Sequence of chain 1.A:
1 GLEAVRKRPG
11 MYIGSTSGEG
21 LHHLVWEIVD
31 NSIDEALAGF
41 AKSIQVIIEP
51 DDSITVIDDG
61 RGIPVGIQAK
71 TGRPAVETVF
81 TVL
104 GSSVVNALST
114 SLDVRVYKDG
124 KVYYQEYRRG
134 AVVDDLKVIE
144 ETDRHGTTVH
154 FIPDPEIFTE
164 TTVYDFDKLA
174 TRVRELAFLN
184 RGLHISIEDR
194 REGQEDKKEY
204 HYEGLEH

Binding-site contacts:
Ligand atom C32 contacts residue VAL56 of chain 1.A at 3.4 Å (hydrophobic).
Ligand atom C15 contacts residue GLU35 of chain 1.A at 3.2 Å.
Ligand atom C5 contacts residue ILE63 of chain 1.A at 3.8 Å (hydrophobic).
Ligand atom C6 contacts residue ASN31 of chain 1.A at 3.4 Å.
Ligand atom C5 contacts residue ASN31 of chain 1.A at 3.4 Å.
Ligand atom C18 contacts residue PRO64 of chain 1.A at 3.7 Å (hydrophobic).
Ligand atom N29 contacts residue ASN31 of chain 1.A at 3.1 Å (h-bond).
Ligand atom C7 contacts residue ILE63 of chain 1.A at 3.4 Å (hydrophobic).
Ligand atom C13 contacts residue ILE63 of chain 1.A at 3.5 Å (hydrophobic).
Ligand atom C1 contacts residue VAL152 of chain 1.A at 3.6 Å (hydrophobic).
Ligand atom C4 contacts residue ILE63 of chain 1.A at 3.6 Å (hydrophobic).
Ligand atom C20 contacts residue GLY62 of chain 1.A at 3.1 Å.
Ligand atom C2 contacts residue ASP58 of chain 1.A at 3.7 Å.
Ligand atom C16 contacts residue ARG61 of chain 1.A at 3.4 Å.
Ligand atom F30 contacts residue PHE80 of chain 1.A at 3.6 Å.
Ligand atom C18 contacts residue ARG61 of chain 1.A at 3.5 Å.
Ligand atom N31 contacts residue SER32 of chain 1.A at 3.0 Å (h-bond).
Ligand atom C11 contacts residue GLU35 of chain 1.A at 3.8 Å.
Ligand atom C32 contacts residue SER32 of chain 1.A at 3.2 Å.
Ligand atom C2 contacts residue THR150 of chain 1.A at 3.6 Å.
Ligand atom C4 contacts residue ASN31 of chain 1.A at 3.7 Å.
Ligand atom F30 contacts residue SER105 of chain 1.A at 3.6 Å.
Ligand atom N17 contacts residue ARG61 of chain 1.A at 3.3 Å (salt-bridge).
Ligand atom C24 contacts residue ASN31 of chain 1.A at 3.3 Å.
Ligand atom O14 contacts residue GLU35 of chain 1.A at 2.9 Å (salt-bridge).
Ligand atom N9 contacts residue ASP58 of chain 1.A at 2.8 Å (salt-bridge).
Ligand atom C3 contacts residue ASP58 of chain 1.A at 3.5 Å.
Ligand atom N10 contacts residue GLU35 of chain 1.A at 3.7 Å.
Ligand atom N19 contacts residue PRO64 of chain 1.A at 3.6 Å.
Ligand atom C3 contacts residue THR150 of chain 1.A at 3.7 Å.
Ligand atom C8 contacts residue THR150 of chain 1.A at 3.7 Å.
Ligand atom C15 contacts residue ARG61 of chain 1.A at 3.7 Å.
Ligand atom C32 contacts residue THR150 of chain 1.A at 3.7 Å.
Ligand atom N31 contacts residue ASP58 of chain 1.A at 3.0 Å (salt-bridge).
Ligand atom N31 contacts residue THR150 of chain 1.A at 3.7 Å.
Ligand atom N19 contacts residue ARG61 of chain 1.A at 3.5 Å.
Ligand atom C16 contacts residue GLU35 of chain 1.A at 3.4 Å.
Ligand atom N9 contacts residue THR150 of chain 1.A at 3.5 Å.
Ligand atom C23 contacts residue ASN31 of chain 1.A at 3.1 Å.
Ligand atom C20 contacts residue ARG61 of chain 1.A at 3.5 Å.

This small molecule binds to this protein.
Small molecule (SMILES): CNc1cc(F)cc2c1[nH]c1nc(Oc3cnc(C)nc3)nc(N3C[C@H]4CCN[C@H]4C3)c12